Sequence of chain 1.A:
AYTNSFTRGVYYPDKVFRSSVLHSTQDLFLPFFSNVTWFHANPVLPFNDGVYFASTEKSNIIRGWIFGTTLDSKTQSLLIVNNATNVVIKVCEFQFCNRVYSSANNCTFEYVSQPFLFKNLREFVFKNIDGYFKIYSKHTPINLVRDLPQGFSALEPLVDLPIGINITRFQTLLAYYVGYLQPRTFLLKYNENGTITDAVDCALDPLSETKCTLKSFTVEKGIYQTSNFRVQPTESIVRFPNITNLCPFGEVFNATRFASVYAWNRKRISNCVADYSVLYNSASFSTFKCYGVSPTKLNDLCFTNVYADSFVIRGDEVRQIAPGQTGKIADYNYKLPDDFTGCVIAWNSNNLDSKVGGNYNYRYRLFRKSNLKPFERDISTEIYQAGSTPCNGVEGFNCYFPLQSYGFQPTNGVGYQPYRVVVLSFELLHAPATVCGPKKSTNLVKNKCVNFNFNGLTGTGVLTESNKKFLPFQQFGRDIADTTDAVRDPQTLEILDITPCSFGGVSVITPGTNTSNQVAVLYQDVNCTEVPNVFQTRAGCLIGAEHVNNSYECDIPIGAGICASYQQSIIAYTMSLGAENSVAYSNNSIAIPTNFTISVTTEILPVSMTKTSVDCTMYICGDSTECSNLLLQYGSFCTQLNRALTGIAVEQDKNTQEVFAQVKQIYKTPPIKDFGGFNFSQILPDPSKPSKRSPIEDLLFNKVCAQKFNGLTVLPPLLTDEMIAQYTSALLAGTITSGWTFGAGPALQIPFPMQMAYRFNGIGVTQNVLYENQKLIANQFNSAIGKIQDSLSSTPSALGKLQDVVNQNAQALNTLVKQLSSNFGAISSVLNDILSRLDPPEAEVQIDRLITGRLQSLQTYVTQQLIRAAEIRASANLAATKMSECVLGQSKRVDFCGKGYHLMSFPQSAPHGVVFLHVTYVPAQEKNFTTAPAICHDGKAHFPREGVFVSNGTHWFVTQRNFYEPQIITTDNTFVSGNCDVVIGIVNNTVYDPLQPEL

Binding-site contacts:
Ligand atom C2 contacts residue GLN1071 of chain 1.A at 4.3 Å.
Ligand atom O5 contacts residue ASN717 of chain 1.A at 2.4 Å (h-bond).
Ligand atom C1 contacts residue LEU922 of chain 1.A at 4.5 Å (hydrophobic).
Ligand atom C5 contacts residue ASN717 of chain 1.A at 3.7 Å.
Ligand atom C5 contacts residue LEU922 of chain 1.A at 4.2 Å (hydrophobic).
Ligand atom C6 contacts residue GLN926 of chain 1.A at 4.1 Å.
Ligand atom C7 contacts residue ASN717 of chain 1.A at 3.3 Å.
Ligand atom C7 contacts residue GLN1071 of chain 1.A at 4.0 Å.
Ligand atom C3 contacts residue ASN717 of chain 1.A at 3.8 Å.
Ligand atom O5 contacts residue GLN1071 of chain 1.A at 3.9 Å.
Ligand atom O6 contacts residue GLN926 of chain 1.A at 2.9 Å (h-bond).
Ligand atom C5 contacts residue GLN926 of chain 1.A at 4.3 Å.
Ligand atom C8 contacts residue ASN925 of chain 1.A at 4.1 Å.
Ligand atom N2 contacts residue ASN717 of chain 1.A at 2.9 Å (h-bond).
Ligand atom C7 contacts residue LEU922 of chain 1.A at 3.5 Å (hydrophobic).
Ligand atom O4 contacts residue LEU922 of chain 1.A at 3.9 Å.
Ligand atom C1 contacts residue GLN1071 of chain 1.A at 4.0 Å.
Ligand atom O6 contacts residue LEU922 of chain 1.A at 4.4 Å.
Ligand atom O7 contacts residue GLN1071 of chain 1.A at 3.2 Å (h-bond).
Ligand atom C2 contacts residue ASN717 of chain 1.A at 2.5 Å.
Ligand atom C8 contacts residue LEU922 of chain 1.A at 3.5 Å (hydrophobic).
Ligand atom N2 contacts residue LEU922 of chain 1.A at 4.3 Å.
Ligand atom C4 contacts residue ASN717 of chain 1.A at 4.4 Å.
Ligand atom C8 contacts residue ASN717 of chain 1.A at 4.4 Å.
Ligand atom O7 contacts residue ASN717 of chain 1.A at 3.4 Å (h-bond).
Ligand atom C1 contacts residue ASN717 of chain 1.A at 1.5 Å.
Ligand atom O7 contacts residue LEU922 of chain 1.A at 3.3 Å.

A protein and the small-molecule ligand that binds it are described below.
Small molecule (SMILES): CC(=O)N[C@H]1[C@H](O[C@H]2[C@H](O)[C@@H](NC(C)=O)CO[C@@H]2CO)O[C@H](CO)[C@@H](O)[C@@H]1O